The protein below binds the small molecule below.
Small molecule (SMILES): CC(=O)N[C@@H]1[C@@H](O)[C@H](O)[C@@H](CO)O[C@H]1O

Sequence of chain 1.A:
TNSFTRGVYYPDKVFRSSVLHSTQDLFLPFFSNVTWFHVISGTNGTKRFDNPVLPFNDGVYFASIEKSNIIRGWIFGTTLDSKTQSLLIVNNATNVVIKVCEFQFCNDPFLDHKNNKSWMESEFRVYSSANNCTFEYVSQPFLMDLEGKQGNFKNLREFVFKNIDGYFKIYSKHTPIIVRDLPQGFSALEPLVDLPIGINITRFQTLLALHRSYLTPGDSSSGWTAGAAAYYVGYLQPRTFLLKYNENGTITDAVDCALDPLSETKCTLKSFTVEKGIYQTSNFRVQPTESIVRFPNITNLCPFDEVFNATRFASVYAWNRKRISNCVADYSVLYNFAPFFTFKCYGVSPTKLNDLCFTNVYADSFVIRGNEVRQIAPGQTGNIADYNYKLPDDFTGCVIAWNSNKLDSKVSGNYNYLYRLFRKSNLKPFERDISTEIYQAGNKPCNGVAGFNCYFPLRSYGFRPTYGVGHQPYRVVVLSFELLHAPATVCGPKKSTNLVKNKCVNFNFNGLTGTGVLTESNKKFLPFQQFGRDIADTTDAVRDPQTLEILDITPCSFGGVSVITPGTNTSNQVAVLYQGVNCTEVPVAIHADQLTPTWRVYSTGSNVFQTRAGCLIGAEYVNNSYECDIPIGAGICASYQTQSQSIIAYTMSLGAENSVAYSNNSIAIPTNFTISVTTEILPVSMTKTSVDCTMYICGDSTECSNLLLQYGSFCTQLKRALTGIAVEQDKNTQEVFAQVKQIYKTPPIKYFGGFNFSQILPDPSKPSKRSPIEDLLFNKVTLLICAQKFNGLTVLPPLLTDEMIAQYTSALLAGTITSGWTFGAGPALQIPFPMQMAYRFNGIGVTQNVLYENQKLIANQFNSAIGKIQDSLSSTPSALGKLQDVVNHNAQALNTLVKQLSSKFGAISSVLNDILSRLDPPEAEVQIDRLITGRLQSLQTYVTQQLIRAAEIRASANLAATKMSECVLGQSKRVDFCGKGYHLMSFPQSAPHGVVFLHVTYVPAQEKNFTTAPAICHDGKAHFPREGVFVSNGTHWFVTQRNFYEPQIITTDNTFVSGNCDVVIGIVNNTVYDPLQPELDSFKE

Binding-site contacts:
Ligand atom C5 contacts residue ASN1068 of chain 1.A at 3.7 Å.
Ligand atom C2 contacts residue ASN1068 of chain 1.A at 2.5 Å.
Ligand atom C7 contacts residue ASN1068 of chain 1.A at 3.8 Å.
Ligand atom C3 contacts residue ASN1068 of chain 1.A at 3.8 Å.
Ligand atom O5 contacts residue ASN1068 of chain 1.A at 2.4 Å (h-bond).
Ligand atom C1 contacts residue ASN1068 of chain 1.A at 1.4 Å.
Ligand atom C8 contacts residue ASN1068 of chain 1.A at 4.2 Å.
Ligand atom O7 contacts residue ASN1068 of chain 1.A at 4.2 Å.
Ligand atom C4 contacts residue ASN1068 of chain 1.A at 4.2 Å.
Ligand atom N2 contacts residue ASN1068 of chain 1.A at 2.9 Å (h-bond).